Sequence of chain 1.B:
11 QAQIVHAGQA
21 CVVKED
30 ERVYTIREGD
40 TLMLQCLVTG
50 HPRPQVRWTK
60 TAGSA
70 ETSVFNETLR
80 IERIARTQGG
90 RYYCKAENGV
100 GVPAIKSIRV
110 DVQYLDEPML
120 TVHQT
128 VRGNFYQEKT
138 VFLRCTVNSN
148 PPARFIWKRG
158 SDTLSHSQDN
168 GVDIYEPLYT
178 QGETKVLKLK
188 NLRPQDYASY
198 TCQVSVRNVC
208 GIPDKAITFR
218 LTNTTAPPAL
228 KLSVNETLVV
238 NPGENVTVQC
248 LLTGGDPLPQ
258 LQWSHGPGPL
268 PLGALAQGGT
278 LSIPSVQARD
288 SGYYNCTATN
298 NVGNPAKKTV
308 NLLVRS

Binding-site contacts:
Ligand atom C3 contacts residue ASN220 of chain 1.B at 3.8 Å.
Ligand atom C4 contacts residue ASN220 of chain 1.B at 4.3 Å.
Ligand atom O6 contacts residue ASN220 of chain 1.B at 4.1 Å.
Ligand atom C5 contacts residue ASN220 of chain 1.B at 3.8 Å.
Ligand atom N2 contacts residue ASN220 of chain 1.B at 2.7 Å (h-bond).
Ligand atom C8 contacts residue ASN220 of chain 1.B at 4.1 Å.
Ligand atom C2 contacts residue ASN220 of chain 1.B at 2.4 Å.
Ligand atom O7 contacts residue ASN220 of chain 1.B at 4.3 Å.
Ligand atom O5 contacts residue ASN220 of chain 1.B at 2.5 Å (h-bond).
Ligand atom C7 contacts residue ASN220 of chain 1.B at 3.5 Å.
Ligand atom C1 contacts residue ASN220 of chain 1.B at 1.4 Å.

A protein and the small-molecule ligand that binds it are described below.
Small molecule (SMILES): CC(=O)N[C@@H]1[C@@H](O)[C@H](O)[C@@H](CO)O[C@H]1O